Sequence of chain 1.A:
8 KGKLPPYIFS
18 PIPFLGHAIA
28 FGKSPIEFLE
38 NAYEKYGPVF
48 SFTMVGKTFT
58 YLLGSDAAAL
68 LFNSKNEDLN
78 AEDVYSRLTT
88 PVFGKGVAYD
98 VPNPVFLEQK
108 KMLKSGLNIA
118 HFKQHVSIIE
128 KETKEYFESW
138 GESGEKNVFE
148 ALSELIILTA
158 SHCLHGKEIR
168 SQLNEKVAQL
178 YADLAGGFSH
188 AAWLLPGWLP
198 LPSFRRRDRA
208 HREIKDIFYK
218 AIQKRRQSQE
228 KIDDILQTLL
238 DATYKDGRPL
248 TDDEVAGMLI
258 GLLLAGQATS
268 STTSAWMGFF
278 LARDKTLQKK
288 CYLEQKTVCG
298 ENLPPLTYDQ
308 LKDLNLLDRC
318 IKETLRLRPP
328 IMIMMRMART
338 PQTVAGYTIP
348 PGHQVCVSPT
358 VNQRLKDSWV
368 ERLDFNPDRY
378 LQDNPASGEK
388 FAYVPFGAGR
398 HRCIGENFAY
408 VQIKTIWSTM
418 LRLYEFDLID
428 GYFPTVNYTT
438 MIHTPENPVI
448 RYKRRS

Binding-site contacts:
Ligand atom C14 contacts residue HEM1 of chain 1.C at 3.9 Å.
Ligand atom C24 contacts residue ILE328 of chain 1.A at 4.0 Å (hydrophobic).
Ligand atom C31 contacts residue TYR82 of chain 1.A at 3.5 Å (hydrophobic).
Ligand atom C8 contacts residue HEM1 of chain 1.C at 3.7 Å.
Ligand atom C27 contacts residue ILE439 of chain 1.A at 4.0 Å (hydrophobic).
Ligand atom C19 contacts residue VAL94 of chain 1.A at 3.9 Å (hydrophobic).
Ligand atom C15 contacts residue HEM1 of chain 1.C at 3.9 Å.
Ligand atom C22 contacts residue HEM1 of chain 1.C at 4.0 Å.
Ligand atom C23 contacts residue HEM1 of chain 1.C at 3.9 Å.
Ligand atom C30 contacts residue ILE330 of chain 1.A at 3.6 Å (hydrophobic).
Ligand atom C18 contacts residue LEU110 of chain 1.A at 3.9 Å (hydrophobic).
Ligand atom C4 contacts residue PHE185 of chain 1.A at 3.8 Å (hydrophobic).
Ligand atom C3 contacts residue ILE328 of chain 1.A at 3.9 Å (hydrophobic).
Ligand atom C8 contacts residue ILE328 of chain 1.A at 3.7 Å (hydrophobic).
Ligand atom C30 contacts residue TYR82 of chain 1.A at 3.5 Å (hydrophobic).
Ligand atom C6 contacts residue ILE328 of chain 1.A at 4.0 Å (hydrophobic).
Ligand atom C19 contacts residue PHE90 of chain 1.A at 3.7 Å (hydrophobic).
Ligand atom C19 contacts residue GLY254 of chain 1.A at 3.9 Å.
Ligand atom C22 contacts residue TYR96 of chain 1.A at 3.3 Å (hydrophobic).
Ligand atom C23 contacts residue TYR96 of chain 1.A at 3.7 Å (hydrophobic).
Ligand atom C19 contacts residue MET255 of chain 1.A at 3.9 Å (hydrophobic).
Ligand atom O32 contacts residue HEM1 of chain 1.C at 3.4 Å.
Ligand atom C20 contacts residue HEM1 of chain 1.C at 3.6 Å.
Ligand atom C28 contacts residue ILE330 of chain 1.A at 3.5 Å (hydrophobic).
Ligand atom C16 contacts residue PHE90 of chain 1.A at 3.7 Å (hydrophobic).
Ligand atom O32 contacts residue ILE328 of chain 1.A at 3.4 Å.
Ligand atom C9 contacts residue LEU261 of chain 1.A at 3.7 Å (hydrophobic).
Ligand atom C21 contacts residue ALA262 of chain 1.A at 4.0 Å (hydrophobic).
Ligand atom O29 contacts residue MET332 of chain 1.A at 4.0 Å.
Ligand atom C19 contacts residue GLY258 of chain 1.A at 3.8 Å.
Ligand atom O29 contacts residue ILE330 of chain 1.A at 3.0 Å (h-bond).
Ligand atom O32 contacts residue THR266 of chain 1.A at 4.0 Å.
Ligand atom C12 contacts residue HEM1 of chain 1.C at 3.9 Å.
Ligand atom C11 contacts residue PHE90 of chain 1.A at 3.8 Å (hydrophobic).
Ligand atom C17 contacts residue GLY258 of chain 1.A at 4.0 Å.
Ligand atom C2 contacts residue THR86 of chain 1.A at 4.0 Å.
Ligand atom C16 contacts residue GLY258 of chain 1.A at 3.8 Å.
Ligand atom C20 contacts residue PHE103 of chain 1.A at 3.7 Å (hydrophobic).
Ligand atom C11 contacts residue TYR96 of chain 1.A at 4.1 Å (hydrophobic).
Ligand atom C11 contacts residue THR86 of chain 1.A at 4.0 Å.

A small-molecule ligand and the protein it binds are described below.
Small molecule (SMILES): CC(C)=CCC[C@@H](C)[C@H]1CC[C@@]2(C=O)C3=C(CC[C@]12C)[C@@]1(C)CC[C@H](O)C(C)(C)[C@@H]1CC3